Sequence of chain 1.A:
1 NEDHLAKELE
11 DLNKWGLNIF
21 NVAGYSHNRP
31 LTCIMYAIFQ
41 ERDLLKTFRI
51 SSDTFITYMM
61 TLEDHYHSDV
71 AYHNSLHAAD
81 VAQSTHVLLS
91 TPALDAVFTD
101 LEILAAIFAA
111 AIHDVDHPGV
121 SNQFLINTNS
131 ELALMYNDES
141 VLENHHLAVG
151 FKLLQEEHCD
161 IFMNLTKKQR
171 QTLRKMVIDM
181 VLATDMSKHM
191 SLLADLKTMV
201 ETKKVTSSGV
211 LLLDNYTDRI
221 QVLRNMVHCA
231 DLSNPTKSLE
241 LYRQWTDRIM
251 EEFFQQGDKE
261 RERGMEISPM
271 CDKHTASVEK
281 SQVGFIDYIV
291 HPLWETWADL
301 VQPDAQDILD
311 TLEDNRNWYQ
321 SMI

Binding-site contacts:
Ligand atom C10 contacts residue ASP231 of chain 1.A at 3.2 Å.
Ligand atom B16 contacts residue ASP114 of chain 1.A at 3.5 Å.
Ligand atom N20 contacts residue PHE285 of chain 1.A at 3.7 Å.
Ligand atom B16 contacts residue ZN1 of chain 1.B at 2.8 Å.
Ligand atom C4 contacts residue PHE285 of chain 1.A at 3.7 Å (hydrophobic).
Ligand atom C18 contacts residue MET270 of chain 1.A at 3.5 Å (hydrophobic).
Ligand atom C18 contacts residue PHE285 of chain 1.A at 3.5 Å (hydrophobic).
Ligand atom O7 contacts residue MET186 of chain 1.A at 2.9 Å.
Ligand atom C14 contacts residue HIS117 of chain 1.A at 3.8 Å.
Ligand atom C19 contacts residue PHE285 of chain 1.A at 3.6 Å (hydrophobic).
Ligand atom O17 contacts residue HIS77 of chain 1.A at 3.2 Å (h-bond).
Ligand atom O17 contacts residue ASP231 of chain 1.A at 3.2 Å (salt-bridge).
Ligand atom O15 contacts residue HIS73 of chain 1.A at 2.9 Å (h-bond).
Ligand atom C6 contacts residue PHE285 of chain 1.A at 3.6 Å (hydrophobic).
Ligand atom O15 contacts residue ZN1 of chain 1.B at 3.6 Å.
Ligand atom C12 contacts residue MET186 of chain 1.A at 3.8 Å (hydrophobic).
Ligand atom C14 contacts residue HIS73 of chain 1.A at 3.1 Å.
Ligand atom C1 contacts residue MET186 of chain 1.A at 3.8 Å (hydrophobic).
Ligand atom C9 contacts residue HIS73 of chain 1.A at 3.9 Å.
Ligand atom O15 contacts residue MG1 of chain 1.C at 2.1 Å.
Ligand atom C14 contacts residue MG1 of chain 1.C at 3.1 Å.
Ligand atom O17 contacts residue ASP114 of chain 1.A at 3.2 Å (salt-bridge).
Ligand atom O17 contacts residue ZN1 of chain 1.B at 2.2 Å.
Ligand atom C8 contacts residue MG1 of chain 1.C at 3.6 Å.
Ligand atom O17 contacts residue MG1 of chain 1.C at 3.8 Å.
Ligand atom C8 contacts residue ASP231 of chain 1.A at 3.6 Å.
Ligand atom O15 contacts residue ASP114 of chain 1.A at 3.1 Å (salt-bridge).
Ligand atom B16 contacts residue MG1 of chain 1.C at 2.7 Å.
Ligand atom O17 contacts residue HIS73 of chain 1.A at 2.7 Å (h-bond).
Ligand atom C3 contacts residue PHE285 of chain 1.A at 3.7 Å (hydrophobic).
Ligand atom C12 contacts residue LEU232 of chain 1.A at 3.8 Å (hydrophobic).
Ligand atom N20 contacts residue MET270 of chain 1.A at 3.0 Å (h-bond).
Ligand atom N21 contacts residue PHE285 of chain 1.A at 3.8 Å.
Ligand atom C2 contacts residue MET186 of chain 1.A at 3.7 Å (hydrophobic).
Ligand atom B16 contacts residue HIS73 of chain 1.A at 3.3 Å.
Ligand atom C5 contacts residue PHE285 of chain 1.A at 3.5 Å (hydrophobic).
Ligand atom C9 contacts residue MG1 of chain 1.C at 3.8 Å.
Ligand atom C13 contacts residue MET186 of chain 1.A at 3.5 Å (hydrophobic).
Ligand atom C8 contacts residue HIS73 of chain 1.A at 3.9 Å.
Ligand atom B16 contacts residue ASP231 of chain 1.A at 3.4 Å.

A protein and the small-molecule ligand that binds it are described below.
Small molecule (SMILES): N#Cc1ccc(Oc2ccc3c(c2)COB3O)cc1C#N